Sequence of chain 1.E:
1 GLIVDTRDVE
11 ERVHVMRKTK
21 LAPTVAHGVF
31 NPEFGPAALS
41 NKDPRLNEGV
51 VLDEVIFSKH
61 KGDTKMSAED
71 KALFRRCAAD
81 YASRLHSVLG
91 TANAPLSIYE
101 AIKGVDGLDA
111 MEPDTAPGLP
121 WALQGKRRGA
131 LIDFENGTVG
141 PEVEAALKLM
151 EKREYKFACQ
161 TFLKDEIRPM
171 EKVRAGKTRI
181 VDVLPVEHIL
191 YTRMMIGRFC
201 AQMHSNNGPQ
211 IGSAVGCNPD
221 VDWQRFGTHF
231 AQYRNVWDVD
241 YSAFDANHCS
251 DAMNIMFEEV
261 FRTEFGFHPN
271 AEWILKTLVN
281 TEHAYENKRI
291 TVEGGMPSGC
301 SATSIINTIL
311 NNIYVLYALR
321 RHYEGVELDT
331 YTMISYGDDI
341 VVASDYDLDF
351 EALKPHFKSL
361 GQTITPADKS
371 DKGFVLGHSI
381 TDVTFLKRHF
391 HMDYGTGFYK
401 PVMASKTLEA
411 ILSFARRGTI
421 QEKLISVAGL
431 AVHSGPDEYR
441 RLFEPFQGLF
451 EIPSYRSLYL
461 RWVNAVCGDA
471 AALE

Binding-site contacts:
Ligand atom N4 contacts residue G3 of chain 1.B at 2.6 Å (h-bond).
Ligand atom O2' contacts residue GLY216 of chain 1.E at 2.9 Å (h-bond).
Ligand atom O2 contacts residue G3 of chain 1.B at 2.8 Å (h-bond).
Ligand atom O2' contacts residue SER301 of chain 1.E at 2.8 Å.
Ligand atom OP1 contacts residue ARG128 of chain 1.E at 2.8 Å (salt-bridge).
Ligand atom OP1 contacts residue ASP109 of chain 1.E at 3.1 Å (salt-bridge).
Ligand atom O4' contacts residue CYS300 of chain 1.E at 3.0 Å (h-bond).
Ligand atom O2 contacts residue G2 of chain 1.B at 3.0 Å (h-bond).
Ligand atom C5' contacts residue ALA116 of chain 1.E at 3.1 Å (hydrophobic).
Ligand atom OP1 contacts residue SER301 of chain 1.E at 3.1 Å (h-bond).
Ligand atom O6 contacts residue C6 of chain 1.B at 2.7 Å (h-bond).
Ligand atom O6 contacts residue C5 of chain 1.B at 2.6 Å (h-bond).
Ligand atom O2' contacts residue ILE425 of chain 1.E at 3.0 Å.
Ligand atom N2 contacts residue TYR336 of chain 1.E at 3.2 Å (h-bond).
Ligand atom C4' contacts residue CYS217 of chain 1.E at 3.2 Å (hydrophobic).
Ligand atom N3 contacts residue G2 of chain 1.B at 3.0 Å (h-bond).
Ligand atom O3' contacts residue SER301 of chain 1.E at 3.3 Å.
Ligand atom O4' contacts residue CYS217 of chain 1.E at 3.2 Å (h-bond).
Ligand atom O2' contacts residue CYS300 of chain 1.E at 2.7 Å (h-bond).
Ligand atom N4 contacts residue G2 of chain 1.B at 3.0 Å (h-bond).
Ligand atom N1 contacts residue C5 of chain 1.B at 2.8 Å (h-bond).
Ligand atom N1 contacts residue 5FU7 of chain 1.B at 3.0 Å (h-bond).
Ligand atom C2 contacts residue G3 of chain 1.B at 3.1 Å.
Ligand atom N2 contacts residue C4 of chain 1.B at 2.7 Å (h-bond).
Ligand atom N1 contacts residue C4 of chain 1.B at 3.1 Å (h-bond).
Ligand atom OP1 contacts residue THR115 of chain 1.E at 3.2 Å (h-bond).
Ligand atom N2 contacts residue C6 of chain 1.B at 2.8 Å (h-bond).
Ligand atom N6 contacts residue 5FU7 of chain 1.B at 3.3 Å (h-bond).
Ligand atom OP2 contacts residue ASP109 of chain 1.E at 2.4 Å (salt-bridge).
Ligand atom O2' contacts residue ALA302 of chain 1.E at 2.8 Å (h-bond).
Ligand atom N3 contacts residue G3 of chain 1.B at 2.8 Å (h-bond).
Ligand atom N2 contacts residue C5 of chain 1.B at 2.8 Å (h-bond).
Ligand atom N3 contacts residue G1 of chain 1.B at 3.2 Å (h-bond).
Ligand atom C1' contacts residue TYR336 of chain 1.E at 3.0 Å (hydrophobic).
Ligand atom N3 contacts residue THR303 of chain 1.E at 3.1 Å.
Ligand atom N4 contacts residue G1 of chain 1.B at 2.6 Å (h-bond).
Ligand atom C1' contacts residue CYS300 of chain 1.E at 3.0 Å (hydrophobic).
Ligand atom O4' contacts residue GLY299 of chain 1.E at 2.6 Å.
Ligand atom O4' contacts residue TYR336 of chain 1.E at 3.1 Å (h-bond).
Ligand atom N1 contacts residue C6 of chain 1.B at 2.8 Å (h-bond).

The small molecule below binds the protein below.
Small molecule (SMILES): Nc1ccn([C@@H]2O[C@H](CO[P](=O)(O)O[C@H]3[C@@H](O)[C@H](n4ccc(N)nc4=O)O[C@@H]3CO[P](=O)(O)O[C@H]3[C@@H](O)[C@H](n4ccc(N)nc4=O)O[C@@H]3CO[P](=O)(O)O[C@H]3[C@@H](O)[C@H](n4cnc5c(=O)nc(N)[nH]c54)O[C@@H]3CO[P](=O)(O)O[C@H]3[C@@H](O)[C@H](n4cnc5c(=O)nc(N)[nH]c54)O[C@@H]3CO[P](=O)(O)O[C@H]3[C@@H](O)[C@H](n4cnc5c(=O)nc(N)[nH]c54)O[C@@H]3CO[P](=O)(O)O[C@H]3[C@@H](O)[C@H](n4cnc5c(N)ncnc54)O[C@@H]3CO[P](=O)(O)O[C@H]3[C@@H](O)[C@H](n4ccc(=O)[nH]c4=O)O[C@@H]3COP(=O)=O)[C@@H](O)[C@H]2O)c(=O)n1